Sequence of chain 1.D:
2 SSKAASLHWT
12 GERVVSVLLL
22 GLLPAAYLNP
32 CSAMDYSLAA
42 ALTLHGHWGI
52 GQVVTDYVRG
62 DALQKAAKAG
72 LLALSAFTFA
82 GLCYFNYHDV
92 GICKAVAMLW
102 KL

Sequence of chain 1.B:
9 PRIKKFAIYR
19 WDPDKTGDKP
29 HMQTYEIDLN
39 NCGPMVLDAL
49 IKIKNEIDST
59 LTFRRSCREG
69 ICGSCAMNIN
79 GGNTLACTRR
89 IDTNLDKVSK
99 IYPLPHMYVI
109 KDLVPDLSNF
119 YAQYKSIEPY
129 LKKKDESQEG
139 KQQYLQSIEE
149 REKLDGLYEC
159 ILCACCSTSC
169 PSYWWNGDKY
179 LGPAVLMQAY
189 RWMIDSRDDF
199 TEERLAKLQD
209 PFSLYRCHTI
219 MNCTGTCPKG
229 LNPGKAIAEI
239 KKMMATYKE

Binding-site contacts:
Ligand atom C1 contacts residue ILE218 of chain 1.B at 3.6 Å (hydrophobic).
Ligand atom C1 contacts residue HIS216 of chain 1.B at 4.2 Å.
Ligand atom C4 contacts residue ARG43 of chain 1.C at 3.5 Å.
Ligand atom I contacts residue ILE218 of chain 1.B at 4.3 Å.
Ligand atom C4 contacts residue SER39 of chain 1.C at 3.3 Å.
Ligand atom I contacts residue ASP57 of chain 1.D at 4.3 Å.
Ligand atom O contacts residue TRP173 of chain 1.B at 2.7 Å (h-bond).
Ligand atom C5 contacts residue ILE218 of chain 1.B at 4.2 Å (hydrophobic).
Ligand atom C3 contacts residue SER39 of chain 1.C at 4.3 Å.
Ligand atom I contacts residue PRO169 of chain 1.B at 4.5 Å.
Ligand atom I contacts residue TYR58 of chain 1.D at 4.4 Å.
Ligand atom C2 contacts residue ARG43 of chain 1.C at 4.2 Å.
Ligand atom C6 contacts residue ILE218 of chain 1.B at 3.8 Å (hydrophobic).
Ligand atom I contacts residue TRP173 of chain 1.B at 3.7 Å.
Ligand atom I contacts residue SER170 of chain 1.B at 3.7 Å.
Ligand atom C1 contacts residue ARG43 of chain 1.C at 3.6 Å.
Ligand atom C4 contacts residue ILE40 of chain 1.C at 4.0 Å (hydrophobic).
Ligand atom N contacts residue TYR58 of chain 1.D at 4.4 Å.
Ligand atom C6 contacts residue HIS216 of chain 1.B at 3.5 Å.
Ligand atom C7 contacts residue PRO169 of chain 1.B at 4.1 Å (hydrophobic).
Ligand atom I contacts residue ARG43 of chain 1.C at 4.2 Å.
Ligand atom C7 contacts residue TYR58 of chain 1.D at 3.3 Å (hydrophobic).
Ligand atom O contacts residue TYR58 of chain 1.D at 2.6 Å (h-bond).
Ligand atom N contacts residue TRP173 of chain 1.B at 4.0 Å.
Ligand atom C2 contacts residue TYR58 of chain 1.D at 3.5 Å (hydrophobic).
Ligand atom C5 contacts residue ARG43 of chain 1.C at 3.6 Å.
Ligand atom C3 contacts residue TYR58 of chain 1.D at 4.1 Å (hydrophobic).
Ligand atom C1 contacts residue TYR58 of chain 1.D at 3.9 Å (hydrophobic).
Ligand atom N contacts residue ILE40 of chain 1.C at 4.5 Å.
Ligand atom C5 contacts residue SER39 of chain 1.C at 3.7 Å.
Ligand atom I contacts residue HIS216 of chain 1.B at 3.9 Å.
Ligand atom C3 contacts residue ILE218 of chain 1.B at 4.4 Å (hydrophobic).
Ligand atom C3 contacts residue ARG43 of chain 1.C at 4.2 Å.
Ligand atom C8 contacts residue ILE40 of chain 1.C at 3.9 Å (hydrophobic).
Ligand atom C7 contacts residue TRP173 of chain 1.B at 3.6 Å (hydrophobic).
Ligand atom C3 contacts residue ILE40 of chain 1.C at 4.1 Å (hydrophobic).
Ligand atom C2 contacts residue ILE218 of chain 1.B at 4.0 Å (hydrophobic).
Ligand atom N contacts residue PRO169 of chain 1.B at 3.6 Å.
Ligand atom O contacts residue PRO169 of chain 1.B at 4.3 Å.
Ligand atom C6 contacts residue ARG43 of chain 1.C at 3.5 Å.

The protein below binds the small molecule below.
Small molecule (SMILES): CNC(=O)c1ccccc1I

Sequence of chain 1.C:
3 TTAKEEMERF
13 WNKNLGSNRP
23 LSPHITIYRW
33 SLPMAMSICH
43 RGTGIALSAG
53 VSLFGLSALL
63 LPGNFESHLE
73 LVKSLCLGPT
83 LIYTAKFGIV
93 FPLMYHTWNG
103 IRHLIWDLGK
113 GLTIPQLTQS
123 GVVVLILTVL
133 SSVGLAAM